Sequence of chain 2.B:
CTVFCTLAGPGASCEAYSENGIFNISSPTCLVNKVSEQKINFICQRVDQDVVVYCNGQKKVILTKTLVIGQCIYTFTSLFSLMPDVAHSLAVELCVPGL

Binding-site contacts:
Ligand atom O2' contacts residue VAL7 of chain 2.B at 2.6 Å (h-bond).
Ligand atom C2' contacts residue VAL7 of chain 2.B at 3.6 Å (hydrophobic).
Ligand atom OP2 contacts residue LYS69 of chain 2.B at 3.1 Å (salt-bridge).
Ligand atom O5' contacts residue LYS69 of chain 2.B at 2.6 Å (salt-bridge).
Ligand atom O5' contacts residue LYS69 of chain 2.B at 3.2 Å (salt-bridge).
Ligand atom C2 contacts residue CYS9 of chain 2.B at 3.5 Å (hydrophobic).
Ligand atom N3 contacts residue VAL101 of chain 2.B at 3.5 Å.
Ligand atom C4 contacts residue ASP57 of chain 5.B at 3.5 Å.
Ligand atom N3 contacts residue LEU76 of chain 2.B at 3.3 Å.
Ligand atom O3' contacts residue VAL7 of chain 2.B at 3.1 Å (h-bond).
Ligand atom OP1 contacts residue LYS69 of chain 2.B at 2.6 Å (salt-bridge).
Ligand atom O4' contacts residue VAL105 of chain 2.B at 3.6 Å.
Ligand atom OP1 contacts residue ARG55 of chain 5.B at 3.0 Å (salt-bridge).
Ligand atom P contacts residue LYS69 of chain 2.B at 3.2 Å.
Ligand atom O4 contacts residue PRO14 of chain 5.B at 3.2 Å.
Ligand atom O4 contacts residue LEU72 of chain 2.B at 3.1 Å (h-bond).
Ligand atom O4 contacts residue CYS9 of chain 2.B at 3.6 Å.
Ligand atom N3 contacts residue VAL70 of chain 2.B at 3.0 Å (h-bond).
Ligand atom O2' contacts residue GLN54 of chain 5.B at 3.0 Å (h-bond).
Ligand atom O4 contacts residue VAL70 of chain 2.B at 3.6 Å (h-bond).
Ligand atom OP2 contacts residue ARG55 of chain 5.B at 2.7 Å (salt-bridge).
Ligand atom O2 contacts residue ASP57 of chain 5.B at 3.5 Å (salt-bridge).
Ligand atom O4 contacts residue GLY79 of chain 2.B at 3.5 Å.
Ligand atom O2' contacts residue PRO14 of chain 5.B at 3.2 Å.
Ligand atom N3 contacts residue ASP57 of chain 5.B at 2.7 Å (salt-bridge).
Ligand atom P contacts residue ARG55 of chain 5.B at 3.4 Å.
Ligand atom C6 contacts residue VAL105 of chain 2.B at 3.5 Å (hydrophobic).
Ligand atom O2 contacts residue CYS9 of chain 2.B at 2.7 Å (h-bond).
Ligand atom O2 contacts residue ILE71 of chain 2.B at 3.5 Å.
Ligand atom O4 contacts residue THR75 of chain 2.B at 2.9 Å (h-bond).
Ligand atom C4 contacts residue VAL101 of chain 2.B at 3.5 Å (hydrophobic).
Ligand atom C2 contacts residue ASP57 of chain 5.B at 3.4 Å.
Ligand atom OP1 contacts residue GLN54 of chain 5.B at 3.0 Å (h-bond).
Ligand atom O4' contacts residue ILE71 of chain 2.B at 3.6 Å.
Ligand atom O4 contacts residue ASP57 of chain 5.B at 3.5 Å (salt-bridge).
Ligand atom O2 contacts residue PHE8 of chain 2.B at 3.3 Å.
Ligand atom OP2 contacts residue VAL7 of chain 2.B at 3.1 Å (h-bond).
Ligand atom OP2 contacts residue THR6 of chain 2.B at 3.5 Å.
Ligand atom N3 contacts residue CYS9 of chain 2.B at 2.8 Å (h-bond).
Ligand atom O2' contacts residue PHE8 of chain 2.B at 3.2 Å.

A small-molecule ligand and the protein it binds are described below.
Small molecule (SMILES): O=c1ccn([C@@H]2O[C@H](CO[P](=O)(O)O[C@H]3[C@@H](O)[C@H](n4ccc(=O)[nH]c4=O)O[C@@H]3CO[P](=O)(O)O[C@H]3[C@@H](O)[C@H](n4ccc(=O)[nH]c4=O)O[C@@H]3COP(=O)(O)O)[C@@H](OP(=O)(O)O)[C@H]2O)c(=O)[nH]1

Sequence of chain 5.B:
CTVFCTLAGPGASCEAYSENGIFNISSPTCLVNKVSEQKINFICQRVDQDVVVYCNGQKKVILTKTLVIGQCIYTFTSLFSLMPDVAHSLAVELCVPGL